Sequence of chain 1.A:
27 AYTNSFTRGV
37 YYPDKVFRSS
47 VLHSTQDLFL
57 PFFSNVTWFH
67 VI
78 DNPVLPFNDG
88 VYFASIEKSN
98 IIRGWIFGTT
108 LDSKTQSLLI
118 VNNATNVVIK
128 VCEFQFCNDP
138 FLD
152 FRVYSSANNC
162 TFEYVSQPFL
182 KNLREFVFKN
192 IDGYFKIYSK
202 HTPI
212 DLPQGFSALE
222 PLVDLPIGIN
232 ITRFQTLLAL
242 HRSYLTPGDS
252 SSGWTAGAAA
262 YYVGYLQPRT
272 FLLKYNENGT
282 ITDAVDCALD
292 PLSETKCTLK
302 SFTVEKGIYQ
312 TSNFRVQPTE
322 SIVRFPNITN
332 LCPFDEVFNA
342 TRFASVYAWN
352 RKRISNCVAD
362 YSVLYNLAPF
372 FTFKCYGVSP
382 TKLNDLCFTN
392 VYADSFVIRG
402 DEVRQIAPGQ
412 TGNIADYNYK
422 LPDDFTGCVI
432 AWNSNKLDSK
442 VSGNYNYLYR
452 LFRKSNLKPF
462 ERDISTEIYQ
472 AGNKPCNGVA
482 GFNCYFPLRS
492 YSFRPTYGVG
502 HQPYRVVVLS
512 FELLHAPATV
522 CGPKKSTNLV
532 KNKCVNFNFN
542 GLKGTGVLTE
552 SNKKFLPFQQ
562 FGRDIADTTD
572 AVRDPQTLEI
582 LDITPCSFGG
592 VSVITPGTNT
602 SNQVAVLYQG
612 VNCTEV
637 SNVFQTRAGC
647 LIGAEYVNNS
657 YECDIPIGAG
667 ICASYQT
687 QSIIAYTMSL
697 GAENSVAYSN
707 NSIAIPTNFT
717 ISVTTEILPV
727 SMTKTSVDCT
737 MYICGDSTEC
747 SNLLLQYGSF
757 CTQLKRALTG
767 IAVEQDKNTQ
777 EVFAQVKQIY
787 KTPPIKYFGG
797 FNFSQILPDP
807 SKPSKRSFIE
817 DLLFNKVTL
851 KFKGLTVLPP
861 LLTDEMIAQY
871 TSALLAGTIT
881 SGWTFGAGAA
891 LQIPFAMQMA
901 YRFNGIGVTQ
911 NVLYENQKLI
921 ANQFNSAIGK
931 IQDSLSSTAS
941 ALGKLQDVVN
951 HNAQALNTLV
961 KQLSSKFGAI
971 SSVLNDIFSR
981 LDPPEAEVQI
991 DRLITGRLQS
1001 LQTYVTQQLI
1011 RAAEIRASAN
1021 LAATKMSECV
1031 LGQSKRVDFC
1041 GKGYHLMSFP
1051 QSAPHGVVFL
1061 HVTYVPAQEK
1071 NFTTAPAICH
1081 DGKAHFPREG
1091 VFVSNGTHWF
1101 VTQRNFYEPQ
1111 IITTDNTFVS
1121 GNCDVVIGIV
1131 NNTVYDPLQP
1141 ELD

A small-molecule ligand and the protein it binds are described below.
Small molecule (SMILES): CC(=O)N[C@@H]1[C@@H](O)[C@H](O)[C@@H](CO)O[C@H]1O

Binding-site contacts:
Ligand atom C8 contacts residue GLN641 of chain 1.A at 4.0 Å.
Ligand atom C7 contacts residue ASN613 of chain 1.A at 3.2 Å.
Ligand atom O5 contacts residue ASN613 of chain 1.A at 2.4 Å (h-bond).
Ligand atom C3 contacts residue ASN613 of chain 1.A at 3.8 Å.
Ligand atom C2 contacts residue ASN613 of chain 1.A at 2.5 Å.
Ligand atom C4 contacts residue ASN613 of chain 1.A at 4.2 Å.
Ligand atom O7 contacts residue ASN613 of chain 1.A at 3.1 Å (h-bond).
Ligand atom C5 contacts residue ASN613 of chain 1.A at 3.7 Å.
Ligand atom N2 contacts residue ASN613 of chain 1.A at 2.9 Å (h-bond).
Ligand atom C8 contacts residue ASN613 of chain 1.A at 4.4 Å.
Ligand atom C1 contacts residue ASN613 of chain 1.A at 1.4 Å.